Sequence of chain 1.E:
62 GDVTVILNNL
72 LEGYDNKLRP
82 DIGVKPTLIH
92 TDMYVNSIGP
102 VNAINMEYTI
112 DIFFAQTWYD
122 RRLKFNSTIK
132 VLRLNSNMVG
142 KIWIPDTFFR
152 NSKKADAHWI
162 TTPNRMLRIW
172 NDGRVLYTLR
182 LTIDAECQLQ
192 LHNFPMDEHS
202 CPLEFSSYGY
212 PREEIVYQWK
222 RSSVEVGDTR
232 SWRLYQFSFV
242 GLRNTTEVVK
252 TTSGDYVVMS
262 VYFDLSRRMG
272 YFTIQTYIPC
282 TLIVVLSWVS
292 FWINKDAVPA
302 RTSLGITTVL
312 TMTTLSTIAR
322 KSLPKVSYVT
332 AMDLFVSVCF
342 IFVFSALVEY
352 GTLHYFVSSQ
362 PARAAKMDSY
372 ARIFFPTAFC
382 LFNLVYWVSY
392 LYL

This small molecule binds to this protein.
Small molecule (SMILES): OC[C@H]1O[C@H](O)[C@@H](O)[C@@H](O)[C@@H]1O

Sequence of chain 1.A:
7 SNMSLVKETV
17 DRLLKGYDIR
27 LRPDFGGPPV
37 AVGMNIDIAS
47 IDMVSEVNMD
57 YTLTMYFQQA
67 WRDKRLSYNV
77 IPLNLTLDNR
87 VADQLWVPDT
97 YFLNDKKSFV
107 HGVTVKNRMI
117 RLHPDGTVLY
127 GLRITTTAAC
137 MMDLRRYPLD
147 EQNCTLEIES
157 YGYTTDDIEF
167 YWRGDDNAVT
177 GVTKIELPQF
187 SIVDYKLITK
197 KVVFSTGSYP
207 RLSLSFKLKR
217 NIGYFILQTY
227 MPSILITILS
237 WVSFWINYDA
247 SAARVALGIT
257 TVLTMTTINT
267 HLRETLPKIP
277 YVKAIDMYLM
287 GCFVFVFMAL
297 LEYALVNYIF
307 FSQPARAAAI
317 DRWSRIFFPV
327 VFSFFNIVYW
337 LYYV

Binding-site contacts:
Ligand atom O6 contacts residue ASP157 of chain 1.E at 2.8 Å (salt-bridge).
Ligand atom C2 contacts residue MAN7 of chain 1.K at 3.7 Å.
Ligand atom O5 contacts residue MAN7 of chain 1.K at 3.7 Å.
Ligand atom C4 contacts residue LYS155 of chain 1.E at 3.7 Å.
Ligand atom O2 contacts residue NAG2 of chain 1.K at 4.0 Å.
Ligand atom C5 contacts residue MAN7 of chain 1.K at 3.2 Å.
Ligand atom O3 contacts residue LYS155 of chain 1.E at 4.1 Å.
Ligand atom O5 contacts residue NAG2 of chain 1.K at 3.5 Å (h-bond).
Ligand atom O6 contacts residue GLY108 of chain 1.A at 4.1 Å.
Ligand atom C3 contacts residue MAN7 of chain 1.K at 3.2 Å.
Ligand atom C1 contacts residue MAN7 of chain 1.K at 3.2 Å.
Ligand atom C4 contacts residue MAN7 of chain 1.K at 3.7 Å.
Ligand atom O5 contacts residue NAG1 of chain 1.K at 4.4 Å.
Ligand atom O4 contacts residue MAN7 of chain 1.K at 4.0 Å.
Ligand atom C1 contacts residue NAG2 of chain 1.K at 2.5 Å.
Ligand atom O4 contacts residue ASP157 of chain 1.E at 2.6 Å (salt-bridge).
Ligand atom C5 contacts residue ASP157 of chain 1.E at 4.1 Å.
Ligand atom C6 contacts residue ASP157 of chain 1.E at 4.0 Å.
Ligand atom O4 contacts residue LYS155 of chain 1.E at 3.0 Å (salt-bridge).
Ligand atom O3 contacts residue MAN7 of chain 1.K at 4.3 Å.
Ligand atom C1 contacts residue NAG1 of chain 1.K at 4.2 Å.
Ligand atom O6 contacts residue LYS155 of chain 1.E at 4.1 Å.
Ligand atom C6 contacts residue MAN7 of chain 1.K at 4.4 Å.
Ligand atom C2 contacts residue NAG2 of chain 1.K at 3.4 Å.
Ligand atom C4 contacts residue ASP157 of chain 1.E at 3.8 Å.